Binding-site contacts:
Ligand atom C2' contacts residue TYR244 of chain 1.I at 3.7 Å (hydrophobic).
Ligand atom C4 contacts residue LEU175 of chain 1.I at 3.8 Å (hydrophobic).
Ligand atom OP1 contacts residue LYS164 of chain 1.E at 3.4 Å.
Ligand atom C8 contacts residue LEU175 of chain 1.I at 3.9 Å (hydrophobic).
Ligand atom C6 contacts residue LYS173 of chain 1.I at 3.9 Å.
Ligand atom O6 contacts residue LYS115 of chain 1.I at 3.4 Å (salt-bridge).
Ligand atom C2 contacts residue GLN246 of chain 1.I at 3.8 Å.
Ligand atom OP1 contacts residue ALA163 of chain 1.E at 3.9 Å.
Ligand atom O2 contacts residue GLN246 of chain 1.I at 2.6 Å (h-bond).
Ligand atom C5 contacts residue LYS173 of chain 1.I at 3.8 Å.
Ligand atom C5 contacts residue LEU175 of chain 1.I at 3.9 Å (hydrophobic).
Ligand atom C6 contacts residue LYS115 of chain 1.I at 3.9 Å.
Ligand atom O6 contacts residue LEU175 of chain 1.I at 3.9 Å.
Ligand atom N7 contacts residue TYR244 of chain 1.I at 3.9 Å.
Ligand atom C5' contacts residue LEU113 of chain 1.I at 4.0 Å (hydrophobic).
Ligand atom N3 contacts residue THR59 of chain 1.I at 3.4 Å (h-bond).
Ligand atom O2 contacts residue THR59 of chain 1.I at 3.4 Å (h-bond).
Ligand atom C2 contacts residue THR59 of chain 1.I at 3.5 Å.
Ligand atom O3' contacts residue LYS112 of chain 1.I at 3.2 Å.
Ligand atom N7 contacts residue LYS115 of chain 1.I at 2.9 Å (salt-bridge).
Ligand atom O3' contacts residue ARG61 of chain 1.I at 4.0 Å.
Ligand atom C5 contacts residue LYS115 of chain 1.I at 3.7 Å.
Ligand atom C8 contacts residue LYS115 of chain 1.I at 4.0 Å.
Ligand atom C7 contacts residue PHE52 of chain 2.G at 3.9 Å (hydrophobic).
Ligand atom N4 contacts residue LYS173 of chain 1.I at 3.7 Å.
Ligand atom OP2 contacts residue LYS115 of chain 1.I at 3.9 Å.
Ligand atom P contacts residue ARG61 of chain 1.I at 3.7 Å.
Ligand atom N7 contacts residue LEU175 of chain 1.I at 4.0 Å.
Ligand atom OP1 contacts residue PHE52 of chain 2.G at 3.0 Å (h-bond).
Ligand atom OP2 contacts residue TYR244 of chain 1.I at 3.1 Å (h-bond).
Ligand atom P contacts residue LYS165 of chain 1.E at 3.9 Å.
Ligand atom OP2 contacts residue ARG61 of chain 1.I at 2.8 Å (salt-bridge).
Ligand atom O6 contacts residue LYS173 of chain 1.I at 2.9 Å (salt-bridge).
Ligand atom O4 contacts residue ARG56 of chain 2.G at 3.1 Å (salt-bridge).
Ligand atom N9 contacts residue LEU175 of chain 1.I at 3.8 Å.
Ligand atom C8 contacts residue TYR244 of chain 1.I at 3.2 Å (hydrophobic).
Ligand atom OP2 contacts residue LYS165 of chain 1.E at 3.1 Å (salt-bridge).
Ligand atom OP1 contacts residue LYS165 of chain 1.E at 2.8 Å (salt-bridge).
Ligand atom C6 contacts residue LEU175 of chain 1.I at 3.7 Å (hydrophobic).
Ligand atom O5' contacts residue TYR244 of chain 1.I at 3.9 Å.

Sequence of chain 2.G:
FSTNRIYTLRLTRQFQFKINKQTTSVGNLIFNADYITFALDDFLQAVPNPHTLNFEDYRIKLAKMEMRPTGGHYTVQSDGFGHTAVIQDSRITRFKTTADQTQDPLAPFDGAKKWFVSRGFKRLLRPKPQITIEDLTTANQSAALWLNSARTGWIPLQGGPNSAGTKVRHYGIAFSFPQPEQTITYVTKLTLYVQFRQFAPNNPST

This small molecule binds to this protein.
Small molecule (SMILES): Cc1cn([C@H]2C[C@H](O)[C@@H](CO[P](=O)(O)O[C@H]3C[C@H](n4cnc5c(=O)[nH]c(N)nc54)O[C@@H]3CO[P](=O)(O)O[C@H]3C[C@H](n4ccc(N)nc4=O)O[C@@H]3COP(=O)=O)O2)c(=O)[nH]c1=O

Sequence of chain 1.E:
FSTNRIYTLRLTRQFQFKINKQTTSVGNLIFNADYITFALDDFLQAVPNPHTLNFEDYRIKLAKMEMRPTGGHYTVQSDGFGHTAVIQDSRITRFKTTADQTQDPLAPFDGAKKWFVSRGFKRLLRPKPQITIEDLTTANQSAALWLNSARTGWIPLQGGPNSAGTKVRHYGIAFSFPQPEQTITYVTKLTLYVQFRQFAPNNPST

Sequence of chain 1.I:
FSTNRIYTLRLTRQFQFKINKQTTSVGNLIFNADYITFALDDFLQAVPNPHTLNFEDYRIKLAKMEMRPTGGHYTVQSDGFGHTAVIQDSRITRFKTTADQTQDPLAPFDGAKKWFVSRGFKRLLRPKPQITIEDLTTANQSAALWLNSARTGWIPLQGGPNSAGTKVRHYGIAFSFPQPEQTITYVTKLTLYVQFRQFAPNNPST